Sequence of chain 1.L:
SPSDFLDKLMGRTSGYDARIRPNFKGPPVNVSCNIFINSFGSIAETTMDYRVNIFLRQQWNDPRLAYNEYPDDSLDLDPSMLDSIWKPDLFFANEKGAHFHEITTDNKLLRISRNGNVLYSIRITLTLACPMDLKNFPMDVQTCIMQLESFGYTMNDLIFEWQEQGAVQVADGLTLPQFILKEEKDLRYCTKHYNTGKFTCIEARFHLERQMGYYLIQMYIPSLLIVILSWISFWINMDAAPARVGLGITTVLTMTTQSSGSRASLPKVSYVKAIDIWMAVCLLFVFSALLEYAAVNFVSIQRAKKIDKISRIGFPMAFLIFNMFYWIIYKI

This small molecule binds to this protein.
Small molecule (SMILES): CC(=O)N[C@@H]1[C@@H](O)[C@H](O)[C@@H](CO)O[C@H]1O

Binding-site contacts:
Ligand atom O7 contacts residue GLU197 of chain 1.L at 3.3 Å (salt-bridge).
Ligand atom C2 contacts residue GLU197 of chain 1.L at 4.5 Å.
Ligand atom N2 contacts residue ASN66 of chain 1.L at 3.0 Å (h-bond).
Ligand atom N2 contacts residue GLU197 of chain 1.L at 3.5 Å (salt-bridge).
Ligand atom C2 contacts residue ASN66 of chain 1.L at 2.5 Å.
Ligand atom O7 contacts residue SER68 of chain 1.L at 4.0 Å.
Ligand atom C7 contacts residue GLU197 of chain 1.L at 3.6 Å.
Ligand atom C1 contacts residue ASN66 of chain 1.L at 1.4 Å.
Ligand atom C3 contacts residue ASN66 of chain 1.L at 3.8 Å.
Ligand atom O5 contacts residue ASN66 of chain 1.L at 2.4 Å (h-bond).
Ligand atom C4 contacts residue ASN66 of chain 1.L at 4.3 Å.
Ligand atom C5 contacts residue ASN66 of chain 1.L at 3.7 Å.
Ligand atom C7 contacts residue ASN66 of chain 1.L at 3.7 Å.
Ligand atom C8 contacts residue ASN66 of chain 1.L at 4.0 Å.